Sequence of chain 1.B:
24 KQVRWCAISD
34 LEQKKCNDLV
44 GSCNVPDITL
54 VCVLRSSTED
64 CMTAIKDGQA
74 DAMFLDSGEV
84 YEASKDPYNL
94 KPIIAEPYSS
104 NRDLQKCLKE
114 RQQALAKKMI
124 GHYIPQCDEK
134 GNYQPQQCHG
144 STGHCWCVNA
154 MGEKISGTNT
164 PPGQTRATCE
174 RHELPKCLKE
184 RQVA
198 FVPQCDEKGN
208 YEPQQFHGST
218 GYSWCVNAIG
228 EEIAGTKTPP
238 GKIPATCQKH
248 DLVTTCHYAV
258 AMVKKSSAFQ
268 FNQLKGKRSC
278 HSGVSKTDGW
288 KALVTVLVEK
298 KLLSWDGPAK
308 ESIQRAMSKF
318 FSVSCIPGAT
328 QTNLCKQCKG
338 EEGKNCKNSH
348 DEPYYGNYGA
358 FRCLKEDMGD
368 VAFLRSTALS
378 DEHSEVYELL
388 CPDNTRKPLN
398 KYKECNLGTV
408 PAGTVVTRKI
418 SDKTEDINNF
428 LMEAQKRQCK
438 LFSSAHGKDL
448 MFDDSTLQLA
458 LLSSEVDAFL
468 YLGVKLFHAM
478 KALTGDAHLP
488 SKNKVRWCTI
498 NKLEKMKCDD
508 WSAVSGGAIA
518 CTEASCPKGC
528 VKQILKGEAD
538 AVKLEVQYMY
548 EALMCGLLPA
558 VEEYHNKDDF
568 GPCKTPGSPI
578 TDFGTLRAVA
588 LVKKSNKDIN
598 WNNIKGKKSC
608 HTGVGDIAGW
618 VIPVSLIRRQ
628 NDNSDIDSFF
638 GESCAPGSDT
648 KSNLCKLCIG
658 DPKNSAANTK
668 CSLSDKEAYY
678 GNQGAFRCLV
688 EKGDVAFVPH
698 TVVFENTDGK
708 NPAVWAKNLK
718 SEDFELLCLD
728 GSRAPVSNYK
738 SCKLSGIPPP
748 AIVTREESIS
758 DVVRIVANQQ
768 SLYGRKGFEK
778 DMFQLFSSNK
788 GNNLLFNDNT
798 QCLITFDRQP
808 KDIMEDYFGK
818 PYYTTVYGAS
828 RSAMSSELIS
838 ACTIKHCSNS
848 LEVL

Binding-site contacts:
Ligand atom C12 contacts residue PHE803 of chain 1.B at 4.0 Å (hydrophobic).
Ligand atom C19 contacts residue GLY816 of chain 1.B at 4.0 Å.
Ligand atom N08 contacts residue PRO746 of chain 1.B at 3.2 Å.
Ligand atom N08 contacts residue PRO745 of chain 1.B at 4.0 Å.
Ligand atom C12 contacts residue GLN806 of chain 1.B at 3.8 Å.
Ligand atom C05 contacts residue GLU559 of chain 1.B at 3.4 Å.
Ligand atom C07 contacts residue PHE803 of chain 1.B at 4.2 Å (hydrophobic).
Ligand atom C07 contacts residue PRO746 of chain 1.B at 4.2 Å (hydrophobic).
Ligand atom N08 contacts residue TYR814 of chain 1.B at 2.9 Å (h-bond).
Ligand atom C19 contacts residue ASP813 of chain 1.B at 3.7 Å.
Ligand atom C04 contacts residue GLU559 of chain 1.B at 4.0 Å.
Ligand atom C20 contacts residue GLY816 of chain 1.B at 3.9 Å.
Ligand atom C14 contacts residue ASP804 of chain 1.B at 3.9 Å.
Ligand atom N09 contacts residue ASP813 of chain 1.B at 3.4 Å (salt-bridge).
Ligand atom O17 contacts residue GLN806 of chain 1.B at 4.0 Å.
Ligand atom N06 contacts residue GLU559 of chain 1.B at 2.8 Å (salt-bridge).
Ligand atom C12 contacts residue ASP804 of chain 1.B at 3.6 Å.
Ligand atom N13 contacts residue ASP804 of chain 1.B at 2.7 Å (salt-bridge).
Ligand atom C07 contacts residue TYR814 of chain 1.B at 3.8 Å (hydrophobic).
Ligand atom C12 contacts residue ASP813 of chain 1.B at 3.3 Å.
Ligand atom N08 contacts residue GLU559 of chain 1.B at 3.4 Å (salt-bridge).
Ligand atom C20 contacts residue TYR814 of chain 1.B at 3.1 Å (hydrophobic).
Ligand atom C02 contacts residue PHE580 of chain 1.B at 3.4 Å (hydrophobic).
Ligand atom C04 contacts residue PHE580 of chain 1.B at 3.5 Å (hydrophobic).
Ligand atom N09 contacts residue TYR814 of chain 1.B at 3.9 Å.
Ligand atom N13 contacts residue GLN806 of chain 1.B at 4.2 Å.
Ligand atom C07 contacts residue ASP813 of chain 1.B at 4.2 Å.
Ligand atom N15 contacts residue GLN806 of chain 1.B at 3.4 Å.
Ligand atom C05 contacts residue ASP804 of chain 1.B at 4.0 Å.
Ligand atom O03 contacts residue PHE580 of chain 1.B at 3.7 Å.
Ligand atom N06 contacts residue PHE803 of chain 1.B at 4.1 Å.
Ligand atom N11 contacts residue ASP813 of chain 1.B at 2.9 Å (salt-bridge).
Ligand atom N15 contacts residue ASP813 of chain 1.B at 2.6 Å (salt-bridge).
Ligand atom N15 contacts residue ASP804 of chain 1.B at 2.6 Å (salt-bridge).
Ligand atom C07 contacts residue GLU559 of chain 1.B at 3.8 Å.
Ligand atom N15 contacts residue PHE803 of chain 1.B at 3.8 Å.
Ligand atom O01 contacts residue PHE580 of chain 1.B at 3.3 Å.
Ligand atom N21 contacts residue PHE580 of chain 1.B at 3.4 Å.
Ligand atom C10 contacts residue ASP813 of chain 1.B at 3.7 Å.
Ligand atom C20 contacts residue ASP813 of chain 1.B at 2.9 Å.

This protein binds this small molecule.
Small molecule (SMILES): NC(=O)OC[C@@H]1N=C(N)N2CCC(O)(O)[C@@]23N=C(N)N[C@@H]13